Sequence of chain 1.C:
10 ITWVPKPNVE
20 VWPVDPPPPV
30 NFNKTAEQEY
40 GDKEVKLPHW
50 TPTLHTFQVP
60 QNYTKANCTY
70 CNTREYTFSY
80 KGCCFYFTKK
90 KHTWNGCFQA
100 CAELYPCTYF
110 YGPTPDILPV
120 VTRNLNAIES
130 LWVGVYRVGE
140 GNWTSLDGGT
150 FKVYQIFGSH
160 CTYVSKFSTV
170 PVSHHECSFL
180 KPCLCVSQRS

Binding-site contacts:
Ligand atom N2 contacts residue ASN61 of chain 1.C at 2.4 Å (h-bond).
Ligand atom C1 contacts residue ASN61 of chain 1.C at 1.4 Å.
Ligand atom O7 contacts residue ASN61 of chain 1.C at 3.9 Å.
Ligand atom C4 contacts residue ASN61 of chain 1.C at 4.3 Å.
Ligand atom C2 contacts residue ASN61 of chain 1.C at 2.6 Å.
Ligand atom C3 contacts residue ASN61 of chain 1.C at 3.9 Å.
Ligand atom C8 contacts residue ASN61 of chain 1.C at 3.3 Å.
Ligand atom C5 contacts residue ASN61 of chain 1.C at 3.6 Å.
Ligand atom O5 contacts residue ASN61 of chain 1.C at 2.3 Å (h-bond).
Ligand atom C7 contacts residue ASN61 of chain 1.C at 3.0 Å.

A small-molecule ligand and the protein it binds are described below.
Small molecule (SMILES): CC(=O)N[C@@H]1[C@@H](O)[C@H](O)[C@@H](CO)O[C@H]1O